Sequence of chain 1.B:
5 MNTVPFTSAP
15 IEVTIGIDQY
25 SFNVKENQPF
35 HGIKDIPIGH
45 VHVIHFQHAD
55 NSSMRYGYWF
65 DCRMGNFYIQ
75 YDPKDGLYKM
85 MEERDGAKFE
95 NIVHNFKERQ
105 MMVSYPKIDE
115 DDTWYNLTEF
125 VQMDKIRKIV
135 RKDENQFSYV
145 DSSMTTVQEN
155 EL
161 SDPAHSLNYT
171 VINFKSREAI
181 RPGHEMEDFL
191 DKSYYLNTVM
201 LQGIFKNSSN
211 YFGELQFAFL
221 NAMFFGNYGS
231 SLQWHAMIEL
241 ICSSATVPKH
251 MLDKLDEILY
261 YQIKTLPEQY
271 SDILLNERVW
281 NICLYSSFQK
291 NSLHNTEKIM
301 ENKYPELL

A protein and the small-molecule ligand that binds it are described below.
Small molecule (SMILES): NCC(=O)N1CCc2sccc2C1

Binding-site contacts:
Ligand atom C2 contacts residue SER108 of chain 1.B at 4.2 Å.
Ligand atom O1 contacts residue PHE26 of chain 1.B at 3.6 Å.
Ligand atom O1 contacts residue SER25 of chain 1.B at 4.3 Å.
Ligand atom S1 contacts residue PRO110 of chain 1.B at 3.5 Å.
Ligand atom C8 contacts residue SER25 of chain 1.B at 3.9 Å.
Ligand atom C6 contacts residue SER25 of chain 1.B at 4.3 Å.
Ligand atom S1 contacts residue SER108 of chain 1.B at 4.0 Å.
Ligand atom C5 contacts residue PHE26 of chain 1.B at 3.5 Å (hydrophobic).
Ligand atom C8 contacts residue PHE26 of chain 1.B at 4.0 Å (hydrophobic).
Ligand atom N1 contacts residue PHE26 of chain 1.B at 3.9 Å.
Ligand atom S1 contacts residue TYR24 of chain 1.B at 4.1 Å.
Ligand atom C7 contacts residue SER25 of chain 1.B at 3.8 Å.
Ligand atom C2 contacts residue VAL107 of chain 1.B at 3.5 Å (hydrophobic).
Ligand atom N1 contacts residue SER25 of chain 1.B at 4.2 Å.
Ligand atom C2 contacts residue PHE26 of chain 1.B at 3.9 Å (hydrophobic).
Ligand atom C3 contacts residue PHE26 of chain 1.B at 3.7 Å (hydrophobic).
Ligand atom C1 contacts residue PHE26 of chain 1.B at 3.9 Å (hydrophobic).
Ligand atom C1 contacts residue PRO110 of chain 1.B at 4.5 Å (hydrophobic).
Ligand atom C4 contacts residue TYR24 of chain 1.B at 4.5 Å (hydrophobic).
Ligand atom C1 contacts residue VAL107 of chain 1.B at 3.7 Å (hydrophobic).
Ligand atom N2 contacts residue SER25 of chain 1.B at 2.8 Å (h-bond).
Ligand atom S1 contacts residue PHE26 of chain 1.B at 4.2 Å.
Ligand atom C4 contacts residue PRO110 of chain 1.B at 4.5 Å (hydrophobic).
Ligand atom C9 contacts residue SER25 of chain 1.B at 3.9 Å.
Ligand atom C4 contacts residue PHE26 of chain 1.B at 4.1 Å (hydrophobic).
Ligand atom C1 contacts residue SER108 of chain 1.B at 3.5 Å.
Ligand atom S1 contacts residue ILE21 of chain 1.B at 4.2 Å.
Ligand atom C7 contacts residue TYR24 of chain 1.B at 4.0 Å (hydrophobic).